Sequence of chain 2.A:
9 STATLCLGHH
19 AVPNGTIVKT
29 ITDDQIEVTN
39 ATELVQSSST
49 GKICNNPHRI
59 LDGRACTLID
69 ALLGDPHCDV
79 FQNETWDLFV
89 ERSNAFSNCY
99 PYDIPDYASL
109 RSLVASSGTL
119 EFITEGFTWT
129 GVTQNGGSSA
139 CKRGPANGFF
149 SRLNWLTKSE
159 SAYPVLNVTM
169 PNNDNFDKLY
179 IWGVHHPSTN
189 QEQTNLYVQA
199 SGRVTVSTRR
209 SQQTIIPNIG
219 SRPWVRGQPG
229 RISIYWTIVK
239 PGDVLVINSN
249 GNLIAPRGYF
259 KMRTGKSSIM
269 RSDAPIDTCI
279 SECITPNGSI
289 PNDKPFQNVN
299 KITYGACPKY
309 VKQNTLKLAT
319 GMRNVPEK

The small molecule below binds the protein below.
Small molecule (SMILES): CC(=O)N[C@@H]1[C@@H](O[C@@H]2O[C@H](CO)[C@H](O)[C@H](O[C@]3(C(=O)O)C[C@H](O)[C@@H](NC(C)=O)[C@H]([C@H](O)[C@H](O)CO)O3)[C@H]2O)[C@H](O)[C@@H](CO)O[C@H]1O

Binding-site contacts:
Ligand atom O4 contacts residue GLY135 of chain 2.A at 3.7 Å.
Ligand atom C1 contacts residue GLN226 of chain 2.A at 3.5 Å.
Ligand atom O9 contacts residue GLU190 of chain 2.A at 2.6 Å (salt-bridge).
Ligand atom C11 contacts residue GLY135 of chain 2.A at 3.7 Å.
Ligand atom C9 contacts residue GLU190 of chain 2.A at 2.9 Å.
Ligand atom O1B contacts residue GLN226 of chain 2.A at 2.9 Å (h-bond).
Ligand atom O6 contacts residue GLU190 of chain 2.A at 4.0 Å.
Ligand atom O4 contacts residue GLN226 of chain 2.A at 3.2 Å (h-bond).
Ligand atom C8 contacts residue GLN226 of chain 2.A at 3.8 Å.
Ligand atom C7 contacts residue TRP153 of chain 2.A at 3.6 Å (hydrophobic).
Ligand atom C8 contacts residue TRP153 of chain 2.A at 4.1 Å (hydrophobic).
Ligand atom N5 contacts residue TRP153 of chain 2.A at 4.1 Å.
Ligand atom O8 contacts residue TYR98 of chain 2.A at 3.0 Å (h-bond).
Ligand atom O9 contacts residue TYR98 of chain 2.A at 3.2 Å (h-bond).
Ligand atom C11 contacts residue GLY134 of chain 2.A at 3.6 Å.
Ligand atom O10 contacts residue LEU194 of chain 2.A at 3.5 Å.
Ligand atom O6 contacts residue GLN226 of chain 2.A at 3.8 Å.
Ligand atom N5 contacts residue GLY135 of chain 2.A at 2.8 Å (h-bond).
Ligand atom C9 contacts residue HIS183 of chain 2.A at 3.4 Å.
Ligand atom O1B contacts residue SER136 of chain 2.A at 2.6 Å (h-bond).
Ligand atom C5 contacts residue GLY135 of chain 2.A at 3.5 Å.
Ligand atom C11 contacts residue THR155 of chain 2.A at 4.1 Å.
Ligand atom C1 contacts residue SER136 of chain 2.A at 3.3 Å.
Ligand atom O8 contacts residue GLN226 of chain 2.A at 2.8 Å (h-bond).
Ligand atom C9 contacts residue LEU194 of chain 2.A at 3.8 Å (hydrophobic).
Ligand atom O8 contacts residue TRP153 of chain 2.A at 3.8 Å.
Ligand atom C8 contacts residue GLU190 of chain 2.A at 4.1 Å.
Ligand atom C10 contacts residue GLY135 of chain 2.A at 3.8 Å.
Ligand atom C1 contacts residue SER137 of chain 2.A at 3.8 Å.
Ligand atom C6 contacts residue GLU190 of chain 2.A at 3.4 Å.
Ligand atom O1A contacts residue SER136 of chain 2.A at 3.1 Å (h-bond).
Ligand atom C4 contacts residue GLY135 of chain 2.A at 3.2 Å.
Ligand atom O1A contacts residue SER137 of chain 2.A at 2.7 Å (h-bond).
Ligand atom O3 contacts residue GLN226 of chain 2.A at 3.8 Å.
Ligand atom O1B contacts residue TYR98 of chain 2.A at 4.1 Å.
Ligand atom O1A contacts residue GLN226 of chain 2.A at 3.8 Å.
Ligand atom C2 contacts residue GLN226 of chain 2.A at 4.1 Å.
Ligand atom C11 contacts residue TRP153 of chain 2.A at 4.0 Å (hydrophobic).
Ligand atom O7 contacts residue LEU194 of chain 2.A at 3.4 Å.
Ligand atom O9 contacts residue HIS183 of chain 2.A at 2.7 Å (h-bond).